The protein below binds the small molecule below.
Small molecule (SMILES): Ic1ccc2[nH]ncc2c1

Sequence of chain 2.A:
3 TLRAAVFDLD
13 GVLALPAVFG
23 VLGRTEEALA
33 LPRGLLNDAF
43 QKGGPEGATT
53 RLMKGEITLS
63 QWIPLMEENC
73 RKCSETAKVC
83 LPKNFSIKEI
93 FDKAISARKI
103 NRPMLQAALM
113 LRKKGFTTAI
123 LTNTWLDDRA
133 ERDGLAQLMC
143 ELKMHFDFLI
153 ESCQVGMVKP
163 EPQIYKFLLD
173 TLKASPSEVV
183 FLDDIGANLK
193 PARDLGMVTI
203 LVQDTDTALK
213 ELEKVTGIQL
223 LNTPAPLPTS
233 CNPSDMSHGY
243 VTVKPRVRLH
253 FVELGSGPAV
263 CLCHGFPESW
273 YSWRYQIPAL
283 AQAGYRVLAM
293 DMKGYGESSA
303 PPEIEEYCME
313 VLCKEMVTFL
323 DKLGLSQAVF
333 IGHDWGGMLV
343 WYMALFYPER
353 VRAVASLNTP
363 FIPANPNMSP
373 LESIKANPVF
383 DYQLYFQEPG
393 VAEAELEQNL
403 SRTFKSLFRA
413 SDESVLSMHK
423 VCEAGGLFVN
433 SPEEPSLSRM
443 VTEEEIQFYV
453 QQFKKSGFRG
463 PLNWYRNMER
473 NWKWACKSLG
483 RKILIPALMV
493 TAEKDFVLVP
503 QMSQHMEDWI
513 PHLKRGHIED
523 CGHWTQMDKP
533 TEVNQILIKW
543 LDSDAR

Binding-site contacts:
Ligand atom C6 contacts residue MET420 of chain 2.A at 3.5 Å (hydrophobic).
Ligand atom C8 contacts residue MET420 of chain 2.A at 4.4 Å (hydrophobic).
Ligand atom C4 contacts residue HIS525 of chain 2.A at 3.9 Å.
Ligand atom C4 contacts residue MET420 of chain 2.A at 4.0 Å (hydrophobic).
Ligand atom C2 contacts residue TYR384 of chain 2.A at 4.0 Å (hydrophobic).
Ligand atom C3 contacts residue ASP497 of chain 2.A at 4.3 Å.
Ligand atom C1 contacts residue TYR384 of chain 2.A at 3.7 Å (hydrophobic).
Ligand atom N9 contacts residue ASP497 of chain 2.A at 3.9 Å.
Ligand atom C4 contacts residue TRP526 of chain 2.A at 4.3 Å (hydrophobic).
Ligand atom C5 contacts residue MET420 of chain 2.A at 3.5 Å (hydrophobic).
Ligand atom C1 contacts residue ASP336 of chain 2.A at 4.4 Å.
Ligand atom C3 contacts residue HIS525 of chain 2.A at 3.4 Å.
Ligand atom C5 contacts residue TRP526 of chain 2.A at 3.8 Å (hydrophobic).
Ligand atom I7 contacts residue MET420 of chain 2.A at 4.0 Å.
Ligand atom N10 contacts residue VAL499 of chain 2.A at 3.4 Å.
Ligand atom N9 contacts residue HIS525 of chain 2.A at 3.4 Å.
Ligand atom C8 contacts residue HIS525 of chain 2.A at 3.8 Å.
Ligand atom C5 contacts residue HIS525 of chain 2.A at 4.4 Å.
Ligand atom C3 contacts residue VAL499 of chain 2.A at 3.7 Å (hydrophobic).
Ligand atom C1 contacts residue MET420 of chain 2.A at 4.2 Å (hydrophobic).
Ligand atom C2 contacts residue HIS525 of chain 2.A at 3.4 Å.
Ligand atom C2 contacts residue VAL499 of chain 2.A at 3.9 Å (hydrophobic).
Ligand atom C6 contacts residue HIS525 of chain 2.A at 4.4 Å.
Ligand atom C6 contacts residue TRP526 of chain 2.A at 4.3 Å (hydrophobic).
Ligand atom I7 contacts residue PHE268 of chain 2.A at 4.0 Å.
Ligand atom N9 contacts residue VAL499 of chain 2.A at 4.0 Å.
Ligand atom N10 contacts residue ASP497 of chain 2.A at 3.2 Å (salt-bridge).
Ligand atom I7 contacts residue LEU409 of chain 2.A at 4.2 Å.
Ligand atom N10 contacts residue HIS525 of chain 2.A at 3.3 Å.
Ligand atom I7 contacts residue TYR384 of chain 2.A at 4.3 Å.
Ligand atom C1 contacts residue HIS525 of chain 2.A at 3.9 Å.